Sequence of chain 12.H:
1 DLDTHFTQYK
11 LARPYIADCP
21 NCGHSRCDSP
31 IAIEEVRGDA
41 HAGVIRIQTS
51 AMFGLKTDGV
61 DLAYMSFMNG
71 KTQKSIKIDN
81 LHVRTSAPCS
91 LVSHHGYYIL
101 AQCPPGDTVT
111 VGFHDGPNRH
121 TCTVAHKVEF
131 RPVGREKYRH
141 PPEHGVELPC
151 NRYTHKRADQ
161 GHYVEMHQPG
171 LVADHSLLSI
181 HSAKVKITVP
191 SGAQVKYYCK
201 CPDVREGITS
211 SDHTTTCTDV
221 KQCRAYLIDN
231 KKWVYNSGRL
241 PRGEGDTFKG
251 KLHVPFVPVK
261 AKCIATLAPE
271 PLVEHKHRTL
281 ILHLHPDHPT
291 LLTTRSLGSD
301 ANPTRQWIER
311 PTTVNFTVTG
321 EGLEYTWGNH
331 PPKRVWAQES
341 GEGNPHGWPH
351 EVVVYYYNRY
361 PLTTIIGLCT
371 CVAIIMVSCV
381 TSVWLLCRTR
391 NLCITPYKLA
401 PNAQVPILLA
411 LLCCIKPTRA

The protein below binds the small molecule below.
Small molecule (SMILES): CC(=O)N[C@@H]1[C@@H](O)[C@H](O)[C@@H](CO)O[C@H]1O

Binding-site contacts:
Ligand atom O5 contacts residue VAL314 of chain 12.H at 3.8 Å.
Ligand atom C4 contacts residue ASN315 of chain 12.H at 4.3 Å.
Ligand atom C3 contacts residue ASN315 of chain 12.H at 3.8 Å.
Ligand atom C6 contacts residue THR313 of chain 12.H at 4.5 Å.
Ligand atom C6 contacts residue ASN315 of chain 12.H at 4.5 Å.
Ligand atom C8 contacts residue ASN315 of chain 12.H at 3.5 Å.
Ligand atom N2 contacts residue ASN315 of chain 12.H at 2.8 Å (h-bond).
Ligand atom C2 contacts residue ASN315 of chain 12.H at 2.5 Å.
Ligand atom O7 contacts residue ASN315 of chain 12.H at 4.2 Å.
Ligand atom O5 contacts residue THR313 of chain 12.H at 4.3 Å.
Ligand atom C7 contacts residue ASN315 of chain 12.H at 3.3 Å.
Ligand atom O5 contacts residue ASN315 of chain 12.H at 2.4 Å (h-bond).
Ligand atom C1 contacts residue VAL314 of chain 12.H at 4.4 Å (hydrophobic).
Ligand atom C1 contacts residue ASN315 of chain 12.H at 1.4 Å.
Ligand atom C8 contacts residue ILE281 of chain 12.H at 4.5 Å (hydrophobic).
Ligand atom C5 contacts residue ASN315 of chain 12.H at 3.7 Å.